Sequence of chain 15.C:
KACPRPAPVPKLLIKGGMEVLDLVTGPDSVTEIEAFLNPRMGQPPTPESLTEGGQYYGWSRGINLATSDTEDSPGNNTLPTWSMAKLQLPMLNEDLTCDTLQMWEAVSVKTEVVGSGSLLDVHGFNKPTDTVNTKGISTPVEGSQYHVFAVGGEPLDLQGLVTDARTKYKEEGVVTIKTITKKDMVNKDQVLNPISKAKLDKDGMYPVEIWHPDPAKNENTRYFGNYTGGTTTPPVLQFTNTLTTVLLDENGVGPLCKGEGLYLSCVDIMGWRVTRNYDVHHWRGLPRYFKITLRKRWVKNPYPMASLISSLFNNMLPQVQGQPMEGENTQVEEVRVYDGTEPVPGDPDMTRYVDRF

A small-molecule ligand and the protein it binds are described below.
Small molecule (SMILES): CC(=O)N[C@H]1[C@H]([C@H](O)[C@H](O)CO)O[C@@](O[C@H]2[C@@H](O)[C@@H](CO)O[C@@H](O[C@H]3[C@H](O)[C@@H](O)[C@H](O)O[C@@H]3CO)[C@@H]2O)(C(=O)O)C[C@@H]1O

Binding-site contacts:
Ligand atom C11 contacts residue TYR72 of chain 15.C at 4.3 Å (hydrophobic).
Ligand atom O1A contacts residue HIS298 of chain 15.C at 4.3 Å.
Ligand atom C1 contacts residue ARG77 of chain 15.C at 3.3 Å.
Ligand atom C2 contacts residue GLY78 of chain 15.C at 4.1 Å.
Ligand atom C3 contacts residue ARG77 of chain 15.C at 4.2 Å.
Ligand atom O3 contacts residue VAL296 of chain 15.C at 4.4 Å.
Ligand atom C10 contacts residue TYR72 of chain 15.C at 4.0 Å (hydrophobic).
Ligand atom C3 contacts residue HIS298 of chain 15.C at 3.5 Å.
Ligand atom O1A contacts residue ARG77 of chain 15.C at 3.0 Å (salt-bridge).
Ligand atom O1B contacts residue TYR72 of chain 15.C at 4.4 Å.
Ligand atom O3 contacts residue GLY78 of chain 15.C at 3.4 Å.
Ligand atom O6 contacts residue ASN93 of chain 15.C at 3.4 Å (h-bond).
Ligand atom C5 contacts residue TYR72 of chain 15.C at 3.6 Å (hydrophobic).
Ligand atom C3 contacts residue GLY78 of chain 15.C at 3.9 Å.
Ligand atom C3 contacts residue GLY78 of chain 15.C at 4.3 Å.
Ligand atom O9 contacts residue ARG77 of chain 15.C at 3.8 Å.
Ligand atom O1A contacts residue TYR72 of chain 15.C at 3.6 Å.
Ligand atom O4 contacts residue TYR72 of chain 15.C at 3.8 Å.
Ligand atom O4 contacts residue THR291 of chain 15.C at 3.3 Å.
Ligand atom O10 contacts residue THR291 of chain 15.C at 4.4 Å.
Ligand atom O10 contacts residue ASN293 of chain 15.C at 4.5 Å.
Ligand atom C4 contacts residue HIS298 of chain 15.C at 3.8 Å.
Ligand atom O4 contacts residue ARG289 of chain 15.C at 4.5 Å.
Ligand atom O8 contacts residue ARG77 of chain 15.C at 3.6 Å (salt-bridge).
Ligand atom C4 contacts residue TYR72 of chain 15.C at 3.4 Å (hydrophobic).
Ligand atom C4 contacts residue ARG77 of chain 15.C at 4.4 Å.
Ligand atom C4 contacts residue GLY78 of chain 15.C at 3.2 Å.
Ligand atom O1B contacts residue ARG77 of chain 15.C at 2.7 Å (salt-bridge).
Ligand atom O1A contacts residue GLY78 of chain 15.C at 3.8 Å.
Ligand atom C2 contacts residue ARG77 of chain 15.C at 4.4 Å.
Ligand atom C6 contacts residue TYR72 of chain 15.C at 3.9 Å (hydrophobic).
Ligand atom C6 contacts residue ASN93 of chain 15.C at 3.7 Å.
Ligand atom N5 contacts residue TYR72 of chain 15.C at 3.1 Å (h-bond).
Ligand atom O4 contacts residue GLY78 of chain 15.C at 3.1 Å.
Ligand atom O4 contacts residue ILE79 of chain 15.C at 3.7 Å.
Ligand atom C1 contacts residue TYR72 of chain 15.C at 4.3 Å (hydrophobic).
Ligand atom O4 contacts residue ASN80 of chain 15.C at 4.3 Å.
Ligand atom C1 contacts residue GLY78 of chain 15.C at 4.2 Å.
Ligand atom O4 contacts residue HIS298 of chain 15.C at 3.2 Å (h-bond).
Ligand atom C11 contacts residue ASP85 of chain 15.D at 4.0 Å.

Sequence of chain 15.D:
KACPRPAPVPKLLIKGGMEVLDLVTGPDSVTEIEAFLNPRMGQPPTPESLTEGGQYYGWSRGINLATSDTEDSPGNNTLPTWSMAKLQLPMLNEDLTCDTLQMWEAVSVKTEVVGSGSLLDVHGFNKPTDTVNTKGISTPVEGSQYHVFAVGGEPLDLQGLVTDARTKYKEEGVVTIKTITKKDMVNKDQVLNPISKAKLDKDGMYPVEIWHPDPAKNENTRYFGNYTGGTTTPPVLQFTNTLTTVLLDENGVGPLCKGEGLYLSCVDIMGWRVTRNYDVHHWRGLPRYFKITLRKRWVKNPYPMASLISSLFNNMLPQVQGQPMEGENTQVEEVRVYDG